Binding-site contacts:
Ligand atom N27 contacts residue HIS124 of chain 1.G at 3.5 Å.
Ligand atom C22 contacts residue LEU108 of chain 1.G at 3.9 Å (hydrophobic).
Ligand atom C21 contacts residue VAL53 of chain 1.G at 3.6 Å (hydrophobic).
Ligand atom C18 contacts residue HIS105 of chain 1.G at 3.0 Å.
Ligand atom C17 contacts residue MET81 of chain 1.G at 3.5 Å (hydrophobic).
Ligand atom O23 contacts residue SER52 of chain 1.G at 3.7 Å.
Ligand atom C13 contacts residue GLY51 of chain 1.G at 3.1 Å.
Ligand atom C16 contacts residue MET81 of chain 1.G at 4.0 Å (hydrophobic).
Ligand atom B14 contacts residue MET81 of chain 1.G at 3.2 Å.
Ligand atom B14 contacts residue SER80 of chain 1.G at 2.1 Å.
Ligand atom O23 contacts residue VAL53 of chain 1.G at 2.9 Å (h-bond).
Ligand atom C21 contacts residue LEU108 of chain 1.G at 3.8 Å (hydrophobic).
Ligand atom O20 contacts residue SER80 of chain 1.G at 2.4 Å (h-bond).
Ligand atom C15 contacts residue SER80 of chain 1.G at 3.2 Å.
Ligand atom C02 contacts residue GLY51 of chain 1.G at 3.6 Å.
Ligand atom O19 contacts residue GLY50 of chain 1.G at 3.1 Å.
Ligand atom N03 contacts residue GLY51 of chain 1.G at 2.4 Å (h-bond).
Ligand atom C05 contacts residue LEU108 of chain 1.G at 3.6 Å (hydrophobic).
Ligand atom N12 contacts residue LEU108 of chain 1.G at 2.7 Å (h-bond).
Ligand atom C18 contacts residue PRO107 of chain 1.G at 3.4 Å (hydrophobic).
Ligand atom C25 contacts residue ILE125 of chain 1.G at 3.5 Å (hydrophobic).
Ligand atom B14 contacts residue GLY51 of chain 1.G at 3.2 Å.
Ligand atom C13 contacts residue SER80 of chain 1.G at 3.2 Å.
Ligand atom C01 contacts residue LEU108 of chain 1.G at 3.6 Å (hydrophobic).
Ligand atom C16 contacts residue HIS105 of chain 1.G at 4.0 Å.
Ligand atom C01 contacts residue GLY51 of chain 1.G at 3.8 Å.
Ligand atom C17 contacts residue SER80 of chain 1.G at 3.8 Å.
Ligand atom O19 contacts residue GLY51 of chain 1.G at 2.7 Å (h-bond).
Ligand atom N03 contacts residue VAL53 of chain 1.G at 3.8 Å.
Ligand atom O20 contacts residue GLY51 of chain 1.G at 3.5 Å (h-bond).
Ligand atom C13 contacts residue MET81 of chain 1.G at 3.9 Å (hydrophobic).
Ligand atom C28 contacts residue VAL53 of chain 1.G at 3.9 Å (hydrophobic).
Ligand atom O19 contacts residue MET81 of chain 1.G at 2.4 Å (h-bond).
Ligand atom C26 contacts residue HIS124 of chain 1.G at 3.6 Å.
Ligand atom O04 contacts residue PRO107 of chain 1.G at 3.5 Å.
Ligand atom O19 contacts residue SER80 of chain 1.G at 2.8 Å (h-bond).
Ligand atom O04 contacts residue LEU108 of chain 1.G at 3.0 Å (h-bond).
Ligand atom C18 contacts residue GLN106 of chain 1.G at 3.5 Å.
Ligand atom N24 contacts residue LEU108 of chain 1.G at 3.2 Å (h-bond).
Ligand atom C16 contacts residue SER80 of chain 1.G at 3.2 Å.

This protein binds this small molecule.
Small molecule (SMILES): CC(C)C[C@@H](NC(=O)[C@H](Cc1ccccc1)NC(=O)c1cnccn1)B(O)O

Sequence of chain 1.G:
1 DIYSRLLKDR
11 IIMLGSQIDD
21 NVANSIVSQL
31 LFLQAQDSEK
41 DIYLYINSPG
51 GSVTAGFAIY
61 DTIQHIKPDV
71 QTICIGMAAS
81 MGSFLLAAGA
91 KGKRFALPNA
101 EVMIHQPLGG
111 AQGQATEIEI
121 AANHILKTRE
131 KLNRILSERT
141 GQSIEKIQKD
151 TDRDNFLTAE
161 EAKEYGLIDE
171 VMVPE